A protein and the small-molecule ligand that binds it are described below.
Small molecule (SMILES): OC[C@H]1O[C@H](O[C@H]2[C@H](O)[C@@H](O)[C@@H](O)O[C@@H]2CO)[C@H](O)[C@@H](O)[C@@H]1O

Binding-site contacts:
Ligand atom C6 contacts residue ARG344 of chain 1.E at 3.7 Å.
Ligand atom O5 contacts residue TYR155 of chain 1.E at 3.5 Å.
Ligand atom C3 contacts residue ARG66 of chain 1.E at 4.0 Å.
Ligand atom C3 contacts residue GLU111 of chain 1.E at 3.7 Å.
Ligand atom C6 contacts residue TYR155 of chain 1.E at 3.9 Å (hydrophobic).
Ligand atom O3 contacts residue ALA63 of chain 1.E at 3.6 Å.
Ligand atom C1 contacts residue TYR155 of chain 1.E at 3.7 Å (hydrophobic).
Ligand atom O6 contacts residue PHE156 of chain 1.E at 4.0 Å.
Ligand atom O1 contacts residue ASN12 of chain 1.E at 2.7 Å (h-bond).
Ligand atom O3 contacts residue ARG66 of chain 1.E at 3.1 Å (salt-bridge).
Ligand atom O6 contacts residue PRO154 of chain 1.E at 3.2 Å.
Ligand atom O2 contacts residue TRP62 of chain 1.E at 3.4 Å (h-bond).
Ligand atom O6 contacts residue GLU153 of chain 1.E at 2.8 Å (salt-bridge).
Ligand atom O3 contacts residue GLU111 of chain 1.E at 3.1 Å (salt-bridge).
Ligand atom C1 contacts residue ASP14 of chain 1.E at 3.9 Å.
Ligand atom O2 contacts residue ASP65 of chain 1.E at 2.9 Å (salt-bridge).
Ligand atom O3 contacts residue ASP65 of chain 1.E at 2.4 Å (salt-bridge).
Ligand atom C4 contacts residue TYR155 of chain 1.E at 3.9 Å (hydrophobic).
Ligand atom O4 contacts residue TRP62 of chain 1.E at 4.1 Å.
Ligand atom C3 contacts residue TRP62 of chain 1.E at 3.7 Å (hydrophobic).
Ligand atom O1 contacts residue LYS15 of chain 1.E at 4.0 Å.
Ligand atom C6 contacts residue GLU153 of chain 1.E at 3.3 Å.
Ligand atom C2 contacts residue ASP65 of chain 1.E at 3.5 Å.
Ligand atom C2 contacts residue TRP230 of chain 1.E at 4.0 Å (hydrophobic).
Ligand atom C3 contacts residue ASP65 of chain 1.E at 3.6 Å.
Ligand atom C4 contacts residue ARG66 of chain 1.E at 3.6 Å.
Ligand atom O3 contacts residue TRP62 of chain 1.E at 3.7 Å.
Ligand atom O1 contacts residue ASP14 of chain 1.E at 3.4 Å (salt-bridge).
Ligand atom O2 contacts residue GLU111 of chain 1.E at 2.5 Å (salt-bridge).
Ligand atom O6 contacts residue TYR155 of chain 1.E at 3.3 Å (h-bond).
Ligand atom C1 contacts residue TRP230 of chain 1.E at 3.8 Å (hydrophobic).
Ligand atom O4 contacts residue ARG344 of chain 1.E at 3.7 Å.
Ligand atom C6 contacts residue PRO154 of chain 1.E at 3.7 Å (hydrophobic).
Ligand atom C4 contacts residue TRP340 of chain 1.E at 3.6 Å (hydrophobic).
Ligand atom O2 contacts residue ALA63 of chain 1.E at 3.5 Å.
Ligand atom O3 contacts residue TRP340 of chain 1.E at 3.5 Å.
Ligand atom C6 contacts residue TRP340 of chain 1.E at 4.0 Å (hydrophobic).
Ligand atom O2 contacts residue LYS15 of chain 1.E at 2.9 Å (salt-bridge).
Ligand atom O4 contacts residue ARG66 of chain 1.E at 2.4 Å (salt-bridge).
Ligand atom C2 contacts residue GLU111 of chain 1.E at 3.2 Å.

Sequence of chain 1.E:
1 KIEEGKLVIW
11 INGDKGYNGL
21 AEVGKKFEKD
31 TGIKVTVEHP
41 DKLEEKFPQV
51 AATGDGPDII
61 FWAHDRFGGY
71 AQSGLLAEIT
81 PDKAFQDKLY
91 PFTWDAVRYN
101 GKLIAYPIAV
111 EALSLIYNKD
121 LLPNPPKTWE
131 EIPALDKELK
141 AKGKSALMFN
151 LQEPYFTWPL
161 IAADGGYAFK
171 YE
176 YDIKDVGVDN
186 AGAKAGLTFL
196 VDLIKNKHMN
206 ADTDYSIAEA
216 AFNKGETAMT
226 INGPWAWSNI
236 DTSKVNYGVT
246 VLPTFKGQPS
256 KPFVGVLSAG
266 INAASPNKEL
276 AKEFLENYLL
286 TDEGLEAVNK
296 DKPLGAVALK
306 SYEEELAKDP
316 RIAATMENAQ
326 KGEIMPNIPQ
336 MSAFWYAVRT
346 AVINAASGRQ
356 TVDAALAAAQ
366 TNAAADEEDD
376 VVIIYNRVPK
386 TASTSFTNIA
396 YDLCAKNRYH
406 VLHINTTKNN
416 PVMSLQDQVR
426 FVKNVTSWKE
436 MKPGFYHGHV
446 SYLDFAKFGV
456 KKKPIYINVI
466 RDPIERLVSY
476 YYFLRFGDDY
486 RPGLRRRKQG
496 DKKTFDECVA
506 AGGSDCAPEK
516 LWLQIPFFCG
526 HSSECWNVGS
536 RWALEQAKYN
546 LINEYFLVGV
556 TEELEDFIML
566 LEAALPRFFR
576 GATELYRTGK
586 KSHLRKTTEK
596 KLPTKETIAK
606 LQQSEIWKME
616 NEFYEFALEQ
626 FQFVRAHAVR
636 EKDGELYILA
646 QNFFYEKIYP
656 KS